Binding-site contacts:
Ligand atom O4 contacts residue NAG1 of chain 1.FA at 3.8 Å.
Ligand atom C7 contacts residue NAG1 of chain 1.FA at 3.6 Å.
Ligand atom C8 contacts residue NAG1 of chain 1.WA at 3.6 Å.
Ligand atom C5 contacts residue NAG2 of chain 1.FA at 4.2 Å.
Ligand atom C6 contacts residue NAG2 of chain 1.FA at 3.2 Å.
Ligand atom O3 contacts residue NAG2 of chain 1.FA at 3.4 Å (h-bond).
Ligand atom C7 contacts residue NAG2 of chain 1.FA at 4.3 Å.
Ligand atom N2 contacts residue ASN355 of chain 1.C at 3.0 Å (h-bond).
Ligand atom C5 contacts residue ASN355 of chain 1.C at 3.6 Å.
Ligand atom C4 contacts residue ASN355 of chain 1.C at 4.2 Å.
Ligand atom C5 contacts residue NAG1 of chain 1.WA at 4.4 Å.
Ligand atom O7 contacts residue NAG1 of chain 1.FA at 2.5 Å (h-bond).
Ligand atom C6 contacts residue NAG1 of chain 1.WA at 3.5 Å.
Ligand atom C3 contacts residue NAG1 of chain 1.FA at 3.8 Å.
Ligand atom C2 contacts residue NAG1 of chain 1.FA at 3.5 Å.
Ligand atom O6 contacts residue NAG2 of chain 1.FA at 4.2 Å.
Ligand atom O7 contacts residue ASN355 of chain 1.C at 4.1 Å.
Ligand atom O5 contacts residue NAG2 of chain 1.FA at 4.0 Å.
Ligand atom C1 contacts residue ASN355 of chain 1.C at 1.4 Å.
Ligand atom O5 contacts residue SER357 of chain 1.C at 3.8 Å.
Ligand atom C1 contacts residue SER357 of chain 1.C at 3.4 Å.
Ligand atom C7 contacts residue ASN355 of chain 1.C at 3.7 Å.
Ligand atom C8 contacts residue NAG1 of chain 1.FA at 3.5 Å.
Ligand atom C5 contacts residue SER357 of chain 1.C at 4.1 Å.
Ligand atom C3 contacts residue ASN355 of chain 1.C at 3.8 Å.
Ligand atom O5 contacts residue ASN355 of chain 1.C at 2.3 Å (h-bond).
Ligand atom C2 contacts residue ASN355 of chain 1.C at 2.4 Å.
Ligand atom O4 contacts residue NAG2 of chain 1.FA at 4.3 Å.
Ligand atom C4 contacts residue NAG2 of chain 1.FA at 4.4 Å.
Ligand atom O7 contacts residue NAG2 of chain 1.FA at 4.3 Å.
Ligand atom N2 contacts residue NAG1 of chain 1.FA at 2.7 Å (h-bond).
Ligand atom O3 contacts residue NAG1 of chain 1.FA at 3.7 Å.
Ligand atom C1 contacts residue NAG1 of chain 1.FA at 3.6 Å.

Sequence of chain 1.C:
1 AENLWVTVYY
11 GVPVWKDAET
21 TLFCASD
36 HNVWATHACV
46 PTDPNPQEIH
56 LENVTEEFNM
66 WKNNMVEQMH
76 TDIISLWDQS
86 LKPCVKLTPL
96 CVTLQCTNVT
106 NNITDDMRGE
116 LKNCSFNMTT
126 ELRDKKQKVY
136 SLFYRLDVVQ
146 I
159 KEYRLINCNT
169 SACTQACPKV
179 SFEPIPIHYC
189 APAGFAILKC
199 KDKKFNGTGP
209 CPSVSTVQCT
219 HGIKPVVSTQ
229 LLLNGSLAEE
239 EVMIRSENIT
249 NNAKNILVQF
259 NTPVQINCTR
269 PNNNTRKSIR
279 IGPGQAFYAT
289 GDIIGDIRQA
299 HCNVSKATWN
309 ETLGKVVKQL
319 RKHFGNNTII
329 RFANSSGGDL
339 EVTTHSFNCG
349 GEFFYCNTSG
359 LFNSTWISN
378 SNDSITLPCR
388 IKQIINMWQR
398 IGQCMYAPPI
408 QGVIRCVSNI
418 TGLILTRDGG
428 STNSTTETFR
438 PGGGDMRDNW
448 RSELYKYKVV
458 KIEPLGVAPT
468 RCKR

The protein below binds the small molecule below.
Small molecule (SMILES): CC(=O)N[C@H]1[C@H](O[C@H]2[C@H](O)[C@@H](NC(C)=O)CO[C@@H]2CO)O[C@H](CO)[C@@H](O)[C@@H]1O